Binding-site contacts:
Ligand atom C3 contacts residue ASN122 of chain 1.C at 3.8 Å.
Ligand atom C2 contacts residue THR124 of chain 1.C at 3.8 Å.
Ligand atom O5 contacts residue ILE127 of chain 1.C at 3.3 Å.
Ligand atom C8 contacts residue THR153 of chain 1.C at 4.1 Å.
Ligand atom C6 contacts residue ILE127 of chain 1.C at 3.7 Å (hydrophobic).
Ligand atom C1 contacts residue THR124 of chain 1.C at 3.5 Å.
Ligand atom C5 contacts residue ASN122 of chain 1.C at 3.6 Å.
Ligand atom C7 contacts residue ASN122 of chain 1.C at 3.6 Å.
Ligand atom C7 contacts residue THR153 of chain 1.C at 4.0 Å.
Ligand atom C3 contacts residue THR124 of chain 1.C at 3.6 Å.
Ligand atom C5 contacts residue ILE127 of chain 1.C at 3.7 Å (hydrophobic).
Ligand atom O7 contacts residue ASN122 of chain 1.C at 3.9 Å.
Ligand atom C6 contacts residue PHE156 of chain 1.C at 4.3 Å (hydrophobic).
Ligand atom O7 contacts residue THR153 of chain 1.C at 3.3 Å (h-bond).
Ligand atom C8 contacts residue VAL170 of chain 1.C at 4.0 Å (hydrophobic).
Ligand atom C7 contacts residue ARG154 of chain 1.C at 4.5 Å.
Ligand atom C4 contacts residue THR124 of chain 1.C at 4.5 Å.
Ligand atom C8 contacts residue ILE127 of chain 1.C at 3.9 Å (hydrophobic).
Ligand atom O7 contacts residue ARG154 of chain 1.C at 3.3 Å.
Ligand atom C8 contacts residue GLU168 of chain 1.C at 4.0 Å.
Ligand atom N2 contacts residue ASN122 of chain 1.C at 2.9 Å (h-bond).
Ligand atom C1 contacts residue ASN122 of chain 1.C at 1.4 Å.
Ligand atom C8 contacts residue ALA123 of chain 1.C at 4.1 Å (hydrophobic).
Ligand atom O5 contacts residue ASN122 of chain 1.C at 2.4 Å (h-bond).
Ligand atom C5 contacts residue THR124 of chain 1.C at 4.3 Å.
Ligand atom O6 contacts residue PHE156 of chain 1.C at 3.3 Å.
Ligand atom N2 contacts residue THR124 of chain 1.C at 3.7 Å.
Ligand atom C2 contacts residue ASN122 of chain 1.C at 2.5 Å.
Ligand atom C4 contacts residue ASN122 of chain 1.C at 4.3 Å.
Ligand atom O5 contacts residue THR124 of chain 1.C at 4.4 Å.
Ligand atom C1 contacts residue ILE127 of chain 1.C at 3.7 Å (hydrophobic).
Ligand atom O5 contacts residue PHE156 of chain 1.C at 4.0 Å.

Sequence of chain 1.C:
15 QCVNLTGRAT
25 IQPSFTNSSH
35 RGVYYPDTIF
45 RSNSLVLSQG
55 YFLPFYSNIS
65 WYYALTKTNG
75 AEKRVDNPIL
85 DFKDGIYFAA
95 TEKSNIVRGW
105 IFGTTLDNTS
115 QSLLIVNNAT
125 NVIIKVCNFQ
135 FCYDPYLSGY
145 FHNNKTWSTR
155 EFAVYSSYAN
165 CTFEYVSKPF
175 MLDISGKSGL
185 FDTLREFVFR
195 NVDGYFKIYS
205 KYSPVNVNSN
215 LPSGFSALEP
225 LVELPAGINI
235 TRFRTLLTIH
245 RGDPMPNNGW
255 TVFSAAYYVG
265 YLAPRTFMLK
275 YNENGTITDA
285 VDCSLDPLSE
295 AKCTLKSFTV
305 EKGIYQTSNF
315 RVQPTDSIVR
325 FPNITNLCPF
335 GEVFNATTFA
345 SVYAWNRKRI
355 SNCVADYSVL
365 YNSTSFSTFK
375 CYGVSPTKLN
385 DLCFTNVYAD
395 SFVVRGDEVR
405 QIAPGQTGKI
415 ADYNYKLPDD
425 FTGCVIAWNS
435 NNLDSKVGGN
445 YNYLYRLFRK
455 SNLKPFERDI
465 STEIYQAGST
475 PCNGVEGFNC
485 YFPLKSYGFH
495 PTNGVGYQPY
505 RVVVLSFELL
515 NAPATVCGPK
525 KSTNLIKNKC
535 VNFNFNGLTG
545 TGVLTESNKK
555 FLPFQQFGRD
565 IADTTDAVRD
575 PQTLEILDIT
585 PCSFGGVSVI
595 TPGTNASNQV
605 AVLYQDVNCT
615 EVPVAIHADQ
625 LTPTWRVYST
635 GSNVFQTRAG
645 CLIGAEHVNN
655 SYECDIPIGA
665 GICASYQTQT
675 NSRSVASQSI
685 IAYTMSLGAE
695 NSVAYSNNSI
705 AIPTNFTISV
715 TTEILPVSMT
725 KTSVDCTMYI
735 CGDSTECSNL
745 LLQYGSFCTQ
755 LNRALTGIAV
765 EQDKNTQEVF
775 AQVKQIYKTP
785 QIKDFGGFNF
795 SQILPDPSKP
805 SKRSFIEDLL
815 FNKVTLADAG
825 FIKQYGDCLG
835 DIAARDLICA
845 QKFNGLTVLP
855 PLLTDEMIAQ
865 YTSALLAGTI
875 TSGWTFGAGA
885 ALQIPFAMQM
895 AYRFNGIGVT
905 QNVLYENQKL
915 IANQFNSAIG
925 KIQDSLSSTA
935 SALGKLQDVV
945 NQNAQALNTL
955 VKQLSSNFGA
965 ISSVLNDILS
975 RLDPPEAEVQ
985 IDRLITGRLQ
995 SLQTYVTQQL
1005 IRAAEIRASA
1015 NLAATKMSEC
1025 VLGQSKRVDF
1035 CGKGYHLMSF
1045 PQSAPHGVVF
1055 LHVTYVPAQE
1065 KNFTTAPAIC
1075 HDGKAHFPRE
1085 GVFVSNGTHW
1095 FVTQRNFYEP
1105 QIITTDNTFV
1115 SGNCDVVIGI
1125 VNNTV

A small-molecule ligand and the protein it binds are described below.
Small molecule (SMILES): CC(=O)N[C@H]1[C@H](O[C@H]2[C@H](O)[C@@H](NC(C)=O)CO[C@@H]2CO)O[C@H](CO)[C@@H](O)[C@@H]1O